Binding-site contacts:
Ligand atom C4 contacts residue PHE241 of chain 2.A at 4.3 Å (hydrophobic).
Ligand atom C6 contacts residue MET144 of chain 2.A at 4.0 Å (hydrophobic).
Ligand atom C6 contacts residue PHE241 of chain 2.A at 3.8 Å (hydrophobic).
Ligand atom C6 contacts residue PHE149 of chain 2.A at 4.5 Å (hydrophobic).
Ligand atom C2 contacts residue PHE241 of chain 2.A at 4.4 Å (hydrophobic).
Ligand atom C3 contacts residue SAH1 of chain 2.C at 3.7 Å.
Ligand atom O1 contacts residue TRP104 of chain 2.A at 2.8 Å (h-bond).
Ligand atom O3 contacts residue HIS244 of chain 2.A at 3.2 Å (h-bond).
Ligand atom C2 contacts residue ZN1 of chain 2.B at 3.0 Å.
Ligand atom C2 contacts residue HIS244 of chain 2.A at 4.4 Å.
Ligand atom C5 contacts residue TRP104 of chain 2.A at 4.1 Å (hydrophobic).
Ligand atom C6 contacts residue PHE329 of chain 2.A at 4.0 Å (hydrophobic).
Ligand atom O1 contacts residue VAL137 of chain 2.A at 3.5 Å.
Ligand atom C1 contacts residue HIS296 of chain 2.A at 4.0 Å.
Ligand atom O3 contacts residue ZN1 of chain 2.B at 2.2 Å.
Ligand atom O3 contacts residue PHE241 of chain 2.A at 4.0 Å.
Ligand atom C3 contacts residue ZN1 of chain 2.B at 4.4 Å.
Ligand atom C2 contacts residue SAH1 of chain 2.C at 4.2 Å.
Ligand atom O3 contacts residue HIS296 of chain 2.A at 3.0 Å (h-bond).
Ligand atom O2 contacts residue ZN1 of chain 2.B at 2.5 Å.
Ligand atom C1 contacts residue ZN1 of chain 2.B at 3.1 Å.
Ligand atom C3 contacts residue TRP104 of chain 2.A at 4.3 Å (hydrophobic).
Ligand atom C2 contacts residue HIS296 of chain 2.A at 3.8 Å.
Ligand atom C3 contacts residue PHE241 of chain 2.A at 3.8 Å (hydrophobic).
Ligand atom C4 contacts residue TRP104 of chain 2.A at 4.0 Å (hydrophobic).
Ligand atom C1 contacts residue TRP104 of chain 2.A at 3.9 Å (hydrophobic).
Ligand atom C6 contacts residue SER141 of chain 2.A at 4.0 Å.
Ligand atom C5 contacts residue HIS296 of chain 2.A at 4.1 Å.
Ligand atom C1 contacts residue ARG132 of chain 2.A at 3.8 Å.
Ligand atom O1 contacts residue ZN1 of chain 2.B at 4.3 Å.
Ligand atom C5 contacts residue VAL292 of chain 2.A at 4.2 Å (hydrophobic).
Ligand atom O1 contacts residue ARG132 of chain 2.A at 3.4 Å (salt-bridge).
Ligand atom O2 contacts residue ARG132 of chain 2.A at 3.0 Å (salt-bridge).
Ligand atom O2 contacts residue HIS296 of chain 2.A at 3.6 Å (h-bond).
Ligand atom C2 contacts residue TRP104 of chain 2.A at 4.3 Å (hydrophobic).
Ligand atom C1 contacts residue SAH1 of chain 2.C at 4.5 Å.
Ligand atom O2 contacts residue MET300 of chain 2.A at 3.9 Å.
Ligand atom C1 contacts residue VAL137 of chain 2.A at 4.2 Å (hydrophobic).
Ligand atom C5 contacts residue PHE241 of chain 2.A at 3.8 Å (hydrophobic).
Ligand atom C5 contacts residue PHE329 of chain 2.A at 4.2 Å (hydrophobic).

Sequence of chain 2.A:
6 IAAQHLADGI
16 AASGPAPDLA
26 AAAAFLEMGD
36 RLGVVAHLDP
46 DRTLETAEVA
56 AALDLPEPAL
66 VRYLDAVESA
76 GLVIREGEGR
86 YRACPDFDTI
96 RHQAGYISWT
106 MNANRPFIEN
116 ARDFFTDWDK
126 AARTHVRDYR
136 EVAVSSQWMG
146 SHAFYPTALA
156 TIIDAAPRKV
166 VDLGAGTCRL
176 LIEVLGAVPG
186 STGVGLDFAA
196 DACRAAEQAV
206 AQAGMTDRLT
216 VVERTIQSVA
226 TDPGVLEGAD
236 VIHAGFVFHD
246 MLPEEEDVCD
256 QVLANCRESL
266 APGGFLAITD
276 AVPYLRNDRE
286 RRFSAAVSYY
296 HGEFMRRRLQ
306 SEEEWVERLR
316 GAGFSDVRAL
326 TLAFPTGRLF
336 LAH

This protein binds this small molecule.
Small molecule (SMILES): CC(C)CC(=O)C(=O)O